Sequence of chain 1.F:
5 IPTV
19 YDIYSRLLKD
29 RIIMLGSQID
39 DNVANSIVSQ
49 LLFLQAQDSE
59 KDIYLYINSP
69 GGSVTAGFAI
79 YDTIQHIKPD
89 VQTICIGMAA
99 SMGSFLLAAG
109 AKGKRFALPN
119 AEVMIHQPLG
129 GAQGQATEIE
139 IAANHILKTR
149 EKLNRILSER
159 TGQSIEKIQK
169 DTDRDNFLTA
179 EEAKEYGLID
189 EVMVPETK

The small molecule below binds the protein below.
Small molecule (SMILES): CC[C@H](C)[C@H](NC(=O)[C@@H](NC(=O)[C@H](O)[C@@H](C=O)C(C)C)C(C)C)C(=O)O

Binding-site contacts:
Ligand atom O10 contacts residue SER99 of chain 1.F at 3.4 Å (h-bond).
Ligand atom C23 contacts residue VAL72 of chain 1.F at 3.7 Å (hydrophobic).
Ligand atom C7 contacts residue GLY70 of chain 1.F at 3.2 Å.
Ligand atom C5 contacts residue SER99 of chain 1.F at 3.4 Å.
Ligand atom C6 contacts residue SER99 of chain 1.F at 3.3 Å.
Ligand atom C1 contacts residue SER99 of chain 1.F at 1.3 Å.
Ligand atom C11 contacts residue LEU127 of chain 1.F at 3.9 Å (hydrophobic).
Ligand atom O12 contacts residue LEU127 of chain 1.F at 2.7 Å (h-bond).
Ligand atom O12 contacts residue VAL72 of chain 1.F at 3.9 Å.
Ligand atom C22 contacts residue LEU127 of chain 1.F at 3.8 Å (hydrophobic).
Ligand atom O3 contacts residue PRO68 of chain 1.F at 3.7 Å.
Ligand atom O3 contacts residue GLY70 of chain 1.F at 3.0 Å (h-bond).
Ligand atom C21 contacts residue LEU127 of chain 1.F at 3.9 Å (hydrophobic).
Ligand atom C1 contacts residue MET100 of chain 1.F at 3.4 Å (hydrophobic).
Ligand atom C9 contacts residue SER99 of chain 1.F at 3.5 Å.
Ligand atom O19 contacts residue SER71 of chain 1.F at 3.6 Å.
Ligand atom C18 contacts residue LEU127 of chain 1.F at 3.6 Å (hydrophobic).
Ligand atom C18 contacts residue VAL72 of chain 1.F at 3.8 Å (hydrophobic).
Ligand atom C9 contacts residue GLY70 of chain 1.F at 3.1 Å.
Ligand atom C24 contacts residue HIS143 of chain 1.F at 3.6 Å.
Ligand atom O12 contacts residue PRO126 of chain 1.F at 3.3 Å.
Ligand atom C42 contacts residue PRO126 of chain 1.F at 3.5 Å (hydrophobic).
Ligand atom O3 contacts residue SER99 of chain 1.F at 2.2 Å (h-bond).
Ligand atom C16 contacts residue GLY70 of chain 1.F at 3.8 Å.
Ligand atom N13 contacts residue GLY70 of chain 1.F at 3.1 Å (h-bond).
Ligand atom O3 contacts residue GLY69 of chain 1.F at 3.3 Å.
Ligand atom C11 contacts residue VAL72 of chain 1.F at 3.7 Å (hydrophobic).
Ligand atom C42 contacts residue THR147 of chain 1.F at 3.8 Å.
Ligand atom O19 contacts residue VAL72 of chain 1.F at 3.0 Å (h-bond).
Ligand atom C4 contacts residue SER99 of chain 1.F at 2.4 Å.
Ligand atom O10 contacts residue EDO1 of chain 1.AA at 3.5 Å.
Ligand atom O3 contacts residue MET100 of chain 1.F at 2.9 Å (h-bond).
Ligand atom O10 contacts residue VAL72 of chain 1.F at 3.6 Å.
Ligand atom C23 contacts residue LEU127 of chain 1.F at 3.8 Å (hydrophobic).
Ligand atom N20 contacts residue LEU127 of chain 1.F at 2.9 Å (h-bond).
Ligand atom C14 contacts residue LEU127 of chain 1.F at 3.3 Å (hydrophobic).
Ligand atom O10 contacts residue MET100 of chain 1.F at 3.6 Å.
Ligand atom C11 contacts residue GLY70 of chain 1.F at 3.6 Å.
Ligand atom O26 contacts residue GLY128 of chain 1.F at 3.6 Å.
Ligand atom N13 contacts residue VAL72 of chain 1.F at 3.9 Å.